Binding-site contacts:
Ligand atom C6 contacts residue LYS388 of chain 1.C at 4.0 Å.
Ligand atom C10 contacts residue ALA31 of chain 1.C at 4.0 Å (hydrophobic).
Ligand atom C6 contacts residue VAL389 of chain 1.C at 4.1 Å (hydrophobic).
Ligand atom C6 contacts residue VAL32 of chain 1.C at 4.2 Å (hydrophobic).
Ligand atom C8 contacts residue LEU390 of chain 1.C at 4.0 Å (hydrophobic).
Ligand atom C2 contacts residue VAL9 of chain 1.C at 4.3 Å (hydrophobic).
Ligand atom C9 contacts residue SER33 of chain 1.C at 4.4 Å.
Ligand atom C2 contacts residue LYS388 of chain 1.C at 3.3 Å.
Ligand atom C6 contacts residue LEU390 of chain 1.C at 3.9 Å (hydrophobic).
Ligand atom C9 contacts residue VAL62 of chain 1.C at 4.0 Å (hydrophobic).
Ligand atom C10 contacts residue VAL32 of chain 1.C at 3.3 Å (hydrophobic).
Ligand atom C5 contacts residue LYS388 of chain 1.C at 4.0 Å.
Ligand atom C3 contacts residue MET60 of chain 1.C at 4.3 Å (hydrophobic).
Ligand atom N contacts residue LYS388 of chain 1.C at 3.4 Å (salt-bridge).
Ligand atom C7 contacts residue LEU390 of chain 1.C at 3.9 Å (hydrophobic).
Ligand atom N1 contacts residue LYS388 of chain 1.C at 2.9 Å (salt-bridge).
Ligand atom C contacts residue LYS388 of chain 1.C at 3.4 Å.
Ligand atom N contacts residue VAL9 of chain 1.C at 3.5 Å.
Ligand atom C7 contacts residue ALA31 of chain 1.C at 3.5 Å (hydrophobic).
Ligand atom C5 contacts residue SER33 of chain 1.C at 4.4 Å.
Ligand atom N2 contacts residue LYS388 of chain 1.C at 4.0 Å.
Ligand atom C1 contacts residue LYS388 of chain 1.C at 3.1 Å.
Ligand atom C3 contacts residue LYS388 of chain 1.C at 3.5 Å.
Ligand atom C7 contacts residue SER33 of chain 1.C at 4.3 Å.
Ligand atom C6 contacts residue ALA31 of chain 1.C at 4.2 Å (hydrophobic).
Ligand atom C10 contacts residue LEU13 of chain 1.C at 4.3 Å (hydrophobic).
Ligand atom C8 contacts residue LEU13 of chain 1.C at 3.6 Å (hydrophobic).
Ligand atom C3 contacts residue SER33 of chain 1.C at 4.0 Å.
Ligand atom C10 contacts residue VAL62 of chain 1.C at 3.8 Å (hydrophobic).
Ligand atom O contacts residue LEU390 of chain 1.C at 3.8 Å.
Ligand atom N2 contacts residue SER33 of chain 1.C at 3.2 Å (h-bond).
Ligand atom C10 contacts residue SER33 of chain 1.C at 3.4 Å.
Ligand atom C6 contacts residue SER33 of chain 1.C at 3.7 Å.
Ligand atom C9 contacts residue LEU13 of chain 1.C at 3.7 Å (hydrophobic).
Ligand atom N1 contacts residue VAL9 of chain 1.C at 4.3 Å.
Ligand atom C8 contacts residue ALA31 of chain 1.C at 3.8 Å (hydrophobic).
Ligand atom C3 contacts residue VAL9 of chain 1.C at 3.5 Å (hydrophobic).
Ligand atom N contacts residue MET60 of chain 1.C at 4.0 Å.
Ligand atom C4 contacts residue LYS388 of chain 1.C at 3.3 Å.
Ligand atom C7 contacts residue VAL32 of chain 1.C at 3.9 Å (hydrophobic).

Sequence of chain 1.C:
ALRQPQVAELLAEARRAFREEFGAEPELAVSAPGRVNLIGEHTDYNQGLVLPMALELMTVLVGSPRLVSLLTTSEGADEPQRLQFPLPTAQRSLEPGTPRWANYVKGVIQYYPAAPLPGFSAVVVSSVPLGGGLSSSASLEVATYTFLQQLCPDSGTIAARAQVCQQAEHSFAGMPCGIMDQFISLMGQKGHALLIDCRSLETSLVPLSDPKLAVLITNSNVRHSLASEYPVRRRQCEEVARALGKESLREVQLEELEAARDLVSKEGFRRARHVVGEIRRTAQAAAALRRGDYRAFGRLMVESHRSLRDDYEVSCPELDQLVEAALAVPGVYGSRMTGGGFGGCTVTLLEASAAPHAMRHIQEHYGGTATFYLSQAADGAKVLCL

A small-molecule ligand and the protein it binds are described below.
Small molecule (SMILES): Cc1c(C(=O)NCC2CCC2)cnn1C